Binding-site contacts:
Ligand atom C2 contacts residue GLN362 of chain 1.C at 4.1 Å.
Ligand atom O5 contacts residue ARG353 of chain 1.C at 3.9 Å.
Ligand atom C6 contacts residue ARG353 of chain 1.C at 3.7 Å.
Ligand atom C5 contacts residue ASN371 of chain 1.C at 3.6 Å.
Ligand atom O5 contacts residue GLN362 of chain 1.C at 4.1 Å.
Ligand atom O7 contacts residue GLN362 of chain 1.C at 2.9 Å (h-bond).
Ligand atom O7 contacts residue ASN371 of chain 1.C at 3.9 Å.
Ligand atom C1 contacts residue GLN362 of chain 1.C at 3.8 Å.
Ligand atom C2 contacts residue ASN371 of chain 1.C at 2.4 Å.
Ligand atom C4 contacts residue ASN371 of chain 1.C at 4.2 Å.
Ligand atom N2 contacts residue ASN371 of chain 1.C at 2.9 Å (h-bond).
Ligand atom C5 contacts residue ARG353 of chain 1.C at 4.1 Å.
Ligand atom N2 contacts residue GLN362 of chain 1.C at 4.5 Å.
Ligand atom C3 contacts residue ASN371 of chain 1.C at 3.8 Å.
Ligand atom C4 contacts residue ARG353 of chain 1.C at 4.0 Å.
Ligand atom C6 contacts residue ASN360 of chain 1.C at 4.1 Å.
Ligand atom C1 contacts residue ASN371 of chain 1.C at 1.4 Å.
Ligand atom C1 contacts residue ASN360 of chain 1.C at 4.3 Å.
Ligand atom C7 contacts residue ASN371 of chain 1.C at 3.6 Å.
Ligand atom O5 contacts residue ASN371 of chain 1.C at 2.4 Å (h-bond).
Ligand atom C6 contacts residue GLU355 of chain 1.C at 4.0 Å.
Ligand atom O5 contacts residue ASN360 of chain 1.C at 3.5 Å (h-bond).
Ligand atom C7 contacts residue GLN362 of chain 1.C at 3.8 Å.

This small molecule binds to this protein.
Small molecule (SMILES): CC(=O)N[C@H]1[C@H](O[C@H]2[C@H](O)[C@@H](NC(C)=O)CO[C@@H]2CO)O[C@H](CO)[C@@H](O)[C@@H]1O

Sequence of chain 1.C:
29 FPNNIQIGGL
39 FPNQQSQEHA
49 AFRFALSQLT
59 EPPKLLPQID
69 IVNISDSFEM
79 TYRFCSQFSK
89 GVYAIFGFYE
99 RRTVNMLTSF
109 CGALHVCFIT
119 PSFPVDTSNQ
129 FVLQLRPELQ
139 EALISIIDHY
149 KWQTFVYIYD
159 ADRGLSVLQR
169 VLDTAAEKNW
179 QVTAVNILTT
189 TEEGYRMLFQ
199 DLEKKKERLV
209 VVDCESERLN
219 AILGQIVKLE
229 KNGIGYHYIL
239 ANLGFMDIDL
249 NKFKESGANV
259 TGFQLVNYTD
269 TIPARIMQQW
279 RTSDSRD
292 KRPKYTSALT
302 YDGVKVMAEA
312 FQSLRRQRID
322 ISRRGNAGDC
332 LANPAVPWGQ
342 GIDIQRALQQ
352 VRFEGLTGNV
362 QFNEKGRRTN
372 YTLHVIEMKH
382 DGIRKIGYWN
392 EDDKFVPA